Sequence of chain 40.A:
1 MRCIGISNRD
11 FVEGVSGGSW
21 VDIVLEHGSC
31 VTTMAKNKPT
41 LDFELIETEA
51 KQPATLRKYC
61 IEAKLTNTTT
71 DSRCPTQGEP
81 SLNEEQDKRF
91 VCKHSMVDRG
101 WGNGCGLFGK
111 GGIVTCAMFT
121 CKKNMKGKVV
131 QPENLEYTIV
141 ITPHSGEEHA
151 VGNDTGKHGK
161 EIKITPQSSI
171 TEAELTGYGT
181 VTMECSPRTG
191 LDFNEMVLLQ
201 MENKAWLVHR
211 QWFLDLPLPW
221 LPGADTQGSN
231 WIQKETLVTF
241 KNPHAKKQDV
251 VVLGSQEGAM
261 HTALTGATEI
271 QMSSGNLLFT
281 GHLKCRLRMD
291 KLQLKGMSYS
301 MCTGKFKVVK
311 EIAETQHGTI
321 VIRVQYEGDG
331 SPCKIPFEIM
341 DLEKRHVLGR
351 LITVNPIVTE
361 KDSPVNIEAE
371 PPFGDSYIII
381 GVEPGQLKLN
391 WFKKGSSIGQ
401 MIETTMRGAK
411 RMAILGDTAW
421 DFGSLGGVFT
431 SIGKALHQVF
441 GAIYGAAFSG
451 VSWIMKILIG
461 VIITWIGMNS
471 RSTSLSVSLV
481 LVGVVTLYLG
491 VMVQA

Binding-site contacts:
Ligand atom C5 contacts residue ASN67 of chain 40.A at 3.7 Å.
Ligand atom C8 contacts residue ASN67 of chain 40.A at 4.2 Å.
Ligand atom O7 contacts residue ASN67 of chain 40.A at 4.1 Å.
Ligand atom C3 contacts residue ASN67 of chain 40.A at 3.8 Å.
Ligand atom O5 contacts residue ASN67 of chain 40.A at 2.4 Å (h-bond).
Ligand atom C2 contacts residue ASN67 of chain 40.A at 2.5 Å.
Ligand atom C8 contacts residue MET118 of chain 40.A at 4.3 Å (hydrophobic).
Ligand atom C8 contacts residue PHE90 of chain 40.A at 3.9 Å (hydrophobic).
Ligand atom C4 contacts residue ASN67 of chain 40.A at 4.2 Å.
Ligand atom C7 contacts residue ASN67 of chain 40.A at 3.7 Å.
Ligand atom N2 contacts residue ASN67 of chain 40.A at 2.9 Å (h-bond).
Ligand atom C1 contacts residue ASN67 of chain 40.A at 1.4 Å.

A protein and the small-molecule ligand that binds it are described below.
Small molecule (SMILES): CC(=O)N[C@@H]1[C@@H](O)[C@H](O)[C@@H](CO)O[C@H]1O